Sequence of chain 32.C:
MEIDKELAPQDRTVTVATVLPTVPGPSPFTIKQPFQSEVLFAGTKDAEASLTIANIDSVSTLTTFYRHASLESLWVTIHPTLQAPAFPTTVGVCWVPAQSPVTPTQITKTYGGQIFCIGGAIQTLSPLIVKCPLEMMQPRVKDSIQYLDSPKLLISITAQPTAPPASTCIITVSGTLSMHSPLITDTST

A protein and the small-molecule ligand that binds it are described below.
Small molecule (SMILES): Nc1ccn([C@@H]2O[C@H](CO[P](=O)(O)O[C@H]3[C@@H](O)[C@H](n4ccc(N)nc4=O)O[C@@H]3CO[P](=O)(O)O[C@H]3[C@@H](O)[C@H](n4ccc(N)nc4=O)O[C@@H]3CO)[C@@H](O)[C@H]2O)c(=O)n1

Sequence of chain 33.D:
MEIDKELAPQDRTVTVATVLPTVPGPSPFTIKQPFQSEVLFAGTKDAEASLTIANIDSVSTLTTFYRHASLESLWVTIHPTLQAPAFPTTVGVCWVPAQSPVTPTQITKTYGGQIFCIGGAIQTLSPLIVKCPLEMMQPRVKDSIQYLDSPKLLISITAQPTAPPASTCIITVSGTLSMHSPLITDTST

Binding-site contacts:
Ligand atom O2' contacts residue TYR111 of chain 33.D at 4.3 Å.
Ligand atom C2 contacts residue ARG12 of chain 33.D at 4.5 Å.
Ligand atom P contacts residue SER73 of chain 32.C at 4.1 Å.
Ligand atom O2' contacts residue THR13 of chain 33.D at 3.7 Å.
Ligand atom P contacts residue TYR111 of chain 33.D at 4.5 Å.
Ligand atom OP1 contacts residue TYR111 of chain 33.D at 3.6 Å (h-bond).
Ligand atom O3' contacts residue THR13 of chain 33.D at 4.4 Å.
Ligand atom C1' contacts residue ARG12 of chain 33.D at 3.9 Å.
Ligand atom O2' contacts residue ASP11 of chain 33.D at 3.5 Å.
Ligand atom O5' contacts residue TYR111 of chain 33.D at 4.4 Å.
Ligand atom P contacts residue TRP75 of chain 32.C at 4.3 Å.
Ligand atom OP1 contacts residue SER73 of chain 32.C at 3.2 Å (h-bond).
Ligand atom O5' contacts residue ARG12 of chain 33.D at 4.1 Å.
Ligand atom O2' contacts residue VAL14 of chain 33.D at 4.3 Å.
Ligand atom OP2 contacts residue SER73 of chain 32.C at 4.0 Å.
Ligand atom O3' contacts residue TRP75 of chain 32.C at 3.6 Å.
Ligand atom O5' contacts residue LYS131 of chain 32.C at 3.3 Å.
Ligand atom O2' contacts residue ARG12 of chain 33.D at 3.6 Å.
Ligand atom C5' contacts residue ARG12 of chain 33.D at 4.3 Å.
Ligand atom C4' contacts residue ARG12 of chain 33.D at 3.6 Å.
Ligand atom C5' contacts residue LYS131 of chain 32.C at 4.2 Å.
Ligand atom OP1 contacts residue THR176 of chain 32.C at 3.4 Å (h-bond).
Ligand atom O4' contacts residue ARG12 of chain 33.D at 4.0 Å.
Ligand atom C4' contacts residue TRP75 of chain 32.C at 4.5 Å (hydrophobic).
Ligand atom O2 contacts residue ARG12 of chain 33.D at 3.6 Å.
Ligand atom OP1 contacts residue VAL14 of chain 33.D at 3.4 Å.
Ligand atom OP1 contacts residue TRP75 of chain 32.C at 3.9 Å.